Sequence of chain 1.B:
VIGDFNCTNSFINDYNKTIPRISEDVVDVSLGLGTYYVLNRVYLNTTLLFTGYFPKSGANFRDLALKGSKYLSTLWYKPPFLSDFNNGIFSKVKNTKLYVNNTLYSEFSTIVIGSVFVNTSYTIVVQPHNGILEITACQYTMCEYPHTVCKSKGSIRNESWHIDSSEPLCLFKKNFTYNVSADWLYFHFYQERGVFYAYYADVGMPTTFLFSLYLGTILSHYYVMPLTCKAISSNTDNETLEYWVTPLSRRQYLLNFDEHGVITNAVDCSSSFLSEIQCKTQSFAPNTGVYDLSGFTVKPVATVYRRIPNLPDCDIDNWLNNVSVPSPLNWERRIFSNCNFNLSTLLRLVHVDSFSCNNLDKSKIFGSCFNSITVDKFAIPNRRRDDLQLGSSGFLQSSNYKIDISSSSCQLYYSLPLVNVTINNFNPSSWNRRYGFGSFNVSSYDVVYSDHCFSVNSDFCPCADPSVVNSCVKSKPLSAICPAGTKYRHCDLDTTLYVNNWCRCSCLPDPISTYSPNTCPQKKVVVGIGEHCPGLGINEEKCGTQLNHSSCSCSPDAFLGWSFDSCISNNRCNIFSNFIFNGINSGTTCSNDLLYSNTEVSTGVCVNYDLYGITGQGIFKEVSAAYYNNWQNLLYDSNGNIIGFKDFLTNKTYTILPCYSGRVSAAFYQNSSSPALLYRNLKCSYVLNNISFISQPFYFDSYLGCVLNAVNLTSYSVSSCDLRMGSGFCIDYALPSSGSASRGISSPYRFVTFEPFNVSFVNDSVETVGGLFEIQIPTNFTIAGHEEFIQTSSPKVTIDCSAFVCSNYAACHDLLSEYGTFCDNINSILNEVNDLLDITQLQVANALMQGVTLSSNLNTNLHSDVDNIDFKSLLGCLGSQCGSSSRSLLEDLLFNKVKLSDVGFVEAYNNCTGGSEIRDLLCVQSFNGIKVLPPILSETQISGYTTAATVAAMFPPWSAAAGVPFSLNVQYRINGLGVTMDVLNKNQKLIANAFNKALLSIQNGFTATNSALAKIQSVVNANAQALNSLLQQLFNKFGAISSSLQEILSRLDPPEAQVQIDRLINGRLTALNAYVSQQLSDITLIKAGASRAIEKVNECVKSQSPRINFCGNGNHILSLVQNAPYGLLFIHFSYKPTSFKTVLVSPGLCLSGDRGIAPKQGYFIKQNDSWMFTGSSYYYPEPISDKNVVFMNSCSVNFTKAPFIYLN

The small molecule below binds the protein below.
Small molecule (SMILES): CC(=O)N[C@@H]1[C@@H](O)[C@H](O)[C@@H](CO)O[C@H]1O

Binding-site contacts:
Ligand atom C3 contacts residue ASN684 of chain 1.B at 3.8 Å.
Ligand atom C2 contacts residue ASN684 of chain 1.B at 2.5 Å.
Ligand atom O7 contacts residue ASN684 of chain 1.B at 4.2 Å.
Ligand atom C5 contacts residue ASN684 of chain 1.B at 3.7 Å.
Ligand atom C8 contacts residue ASN684 of chain 1.B at 4.1 Å.
Ligand atom C1 contacts residue ASN684 of chain 1.B at 1.4 Å.
Ligand atom O5 contacts residue ASN684 of chain 1.B at 2.4 Å (h-bond).
Ligand atom N2 contacts residue ASN684 of chain 1.B at 2.9 Å (h-bond).
Ligand atom C4 contacts residue ASN684 of chain 1.B at 4.3 Å.
Ligand atom C7 contacts residue ASN684 of chain 1.B at 4.0 Å.